Binding-site contacts:
Ligand atom C07 contacts residue ARG138 of chain 4.B at 2.9 Å.
Ligand atom C05 contacts residue LYS152 of chain 4.B at 4.1 Å.
Ligand atom N11 contacts residue VAL189 of chain 4.B at 3.7 Å.
Ligand atom C06 contacts residue VAL151 of chain 4.B at 4.1 Å (hydrophobic).
Ligand atom C12 contacts residue LYS184 of chain 4.B at 3.7 Å.
Ligand atom C08 contacts residue VAL151 of chain 4.B at 4.3 Å (hydrophobic).
Ligand atom C09 contacts residue LEU154 of chain 4.B at 3.6 Å (hydrophobic).
Ligand atom S04 contacts residue LEU154 of chain 4.B at 4.4 Å.
Ligand atom C09 contacts residue PHE137 of chain 4.B at 4.0 Å (hydrophobic).
Ligand atom C08 contacts residue LEU154 of chain 4.B at 3.3 Å (hydrophobic).
Ligand atom N13 contacts residue LYS184 of chain 4.B at 3.9 Å.
Ligand atom C02 contacts residue ARG138 of chain 4.B at 4.3 Å.
Ligand atom C07 contacts residue VAL134 of chain 4.B at 4.4 Å (hydrophobic).
Ligand atom C06 contacts residue LEU154 of chain 4.B at 3.7 Å (hydrophobic).
Ligand atom N11 contacts residue LEU154 of chain 4.B at 3.8 Å.
Ligand atom C08 contacts residue ARG138 of chain 4.B at 3.2 Å.
Ligand atom O14 contacts residue PHE137 of chain 4.B at 4.2 Å.
Ligand atom C12 contacts residue VAL189 of chain 4.B at 3.6 Å (hydrophobic).
Ligand atom C08 contacts residue PHE137 of chain 4.B at 3.9 Å (hydrophobic).
Ligand atom C07 contacts residue LEU154 of chain 4.B at 3.6 Å (hydrophobic).
Ligand atom C12 contacts residue ARG138 of chain 4.B at 4.1 Å.
Ligand atom C05 contacts residue LEU154 of chain 4.B at 3.7 Å (hydrophobic).
Ligand atom C10 contacts residue ARG138 of chain 4.B at 4.3 Å.
Ligand atom O14 contacts residue ARG138 of chain 4.B at 3.1 Å (salt-bridge).
Ligand atom C06 contacts residue LYS152 of chain 4.B at 3.4 Å.
Ligand atom C08 contacts residue VAL134 of chain 4.B at 4.2 Å (hydrophobic).
Ligand atom N13 contacts residue GLY187 of chain 4.B at 3.7 Å.
Ligand atom C09 contacts residue ARG138 of chain 4.B at 3.7 Å.
Ligand atom C01 contacts residue LYS152 of chain 4.B at 4.4 Å.
Ligand atom S04 contacts residue LYS152 of chain 4.B at 4.1 Å.
Ligand atom N13 contacts residue VAL189 of chain 4.B at 3.5 Å.
Ligand atom C05 contacts residue ARG138 of chain 4.B at 4.2 Å.
Ligand atom O14 contacts residue VAL189 of chain 4.B at 4.4 Å.
Ligand atom C10 contacts residue LEU154 of chain 4.B at 3.5 Å (hydrophobic).
Ligand atom C07 contacts residue LYS152 of chain 4.B at 4.2 Å.
Ligand atom C01 contacts residue GLY153 of chain 4.B at 4.4 Å.
Ligand atom O14 contacts residue LYS184 of chain 4.B at 2.9 Å (salt-bridge).
Ligand atom C07 contacts residue VAL151 of chain 4.B at 3.5 Å (hydrophobic).
Ligand atom C06 contacts residue ARG138 of chain 4.B at 3.4 Å.
Ligand atom C02 contacts residue LYS152 of chain 4.B at 4.3 Å.

Sequence of chain 4.B:
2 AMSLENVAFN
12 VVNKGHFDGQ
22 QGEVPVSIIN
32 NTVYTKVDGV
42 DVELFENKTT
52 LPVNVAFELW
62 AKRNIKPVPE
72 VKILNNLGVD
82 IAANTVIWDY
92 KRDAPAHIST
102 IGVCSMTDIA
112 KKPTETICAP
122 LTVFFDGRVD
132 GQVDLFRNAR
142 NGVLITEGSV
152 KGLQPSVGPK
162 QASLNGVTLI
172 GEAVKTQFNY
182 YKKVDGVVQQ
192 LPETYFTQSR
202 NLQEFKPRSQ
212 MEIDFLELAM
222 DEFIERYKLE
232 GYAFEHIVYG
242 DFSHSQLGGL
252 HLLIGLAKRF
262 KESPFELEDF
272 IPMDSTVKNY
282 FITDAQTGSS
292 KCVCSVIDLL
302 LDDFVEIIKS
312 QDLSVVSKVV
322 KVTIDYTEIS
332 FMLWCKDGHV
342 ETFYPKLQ

This protein binds this small molecule.
Small molecule (SMILES): CC(C)Sc1ccccc1NC(N)=O